Binding-site contacts:
Ligand atom C7 contacts residue ASN379 of chain 1.D at 3.6 Å.
Ligand atom C6 contacts residue ILE382 of chain 1.D at 4.0 Å (hydrophobic).
Ligand atom O5 contacts residue SER381 of chain 1.D at 3.4 Å (h-bond).
Ligand atom C6 contacts residue SER381 of chain 1.D at 4.1 Å.
Ligand atom C3 contacts residue ASN379 of chain 1.D at 3.8 Å.
Ligand atom C5 contacts residue ILE382 of chain 1.D at 4.3 Å (hydrophobic).
Ligand atom C6 contacts residue TYR371 of chain 1.D at 4.2 Å (hydrophobic).
Ligand atom O7 contacts residue ASN379 of chain 1.D at 3.8 Å.
Ligand atom C4 contacts residue ASN379 of chain 1.D at 4.2 Å.
Ligand atom C1 contacts residue SER381 of chain 1.D at 3.7 Å.
Ligand atom O5 contacts residue ILE382 of chain 1.D at 3.4 Å.
Ligand atom O7 contacts residue LYS374 of chain 1.D at 4.0 Å.
Ligand atom O7 contacts residue GLN375 of chain 1.D at 3.4 Å.
Ligand atom C5 contacts residue SER381 of chain 1.D at 3.7 Å.
Ligand atom O6 contacts residue GLU385 of chain 1.D at 4.0 Å.
Ligand atom O5 contacts residue ASN379 of chain 1.D at 2.3 Å (h-bond).
Ligand atom O6 contacts residue ILE382 of chain 1.D at 3.7 Å.
Ligand atom C1 contacts residue ILE382 of chain 1.D at 4.3 Å (hydrophobic).
Ligand atom C1 contacts residue ASN379 of chain 1.D at 1.4 Å.
Ligand atom O6 contacts residue SER381 of chain 1.D at 3.2 Å (h-bond).
Ligand atom N2 contacts residue ASN379 of chain 1.D at 2.9 Å (h-bond).
Ligand atom C1 contacts residue GLN375 of chain 1.D at 4.3 Å.
Ligand atom C2 contacts residue GLN375 of chain 1.D at 4.3 Å.
Ligand atom C2 contacts residue ASN379 of chain 1.D at 2.4 Å.
Ligand atom C5 contacts residue ASN379 of chain 1.D at 3.6 Å.
Ligand atom C7 contacts residue GLN375 of chain 1.D at 4.5 Å.

Sequence of chain 1.D:
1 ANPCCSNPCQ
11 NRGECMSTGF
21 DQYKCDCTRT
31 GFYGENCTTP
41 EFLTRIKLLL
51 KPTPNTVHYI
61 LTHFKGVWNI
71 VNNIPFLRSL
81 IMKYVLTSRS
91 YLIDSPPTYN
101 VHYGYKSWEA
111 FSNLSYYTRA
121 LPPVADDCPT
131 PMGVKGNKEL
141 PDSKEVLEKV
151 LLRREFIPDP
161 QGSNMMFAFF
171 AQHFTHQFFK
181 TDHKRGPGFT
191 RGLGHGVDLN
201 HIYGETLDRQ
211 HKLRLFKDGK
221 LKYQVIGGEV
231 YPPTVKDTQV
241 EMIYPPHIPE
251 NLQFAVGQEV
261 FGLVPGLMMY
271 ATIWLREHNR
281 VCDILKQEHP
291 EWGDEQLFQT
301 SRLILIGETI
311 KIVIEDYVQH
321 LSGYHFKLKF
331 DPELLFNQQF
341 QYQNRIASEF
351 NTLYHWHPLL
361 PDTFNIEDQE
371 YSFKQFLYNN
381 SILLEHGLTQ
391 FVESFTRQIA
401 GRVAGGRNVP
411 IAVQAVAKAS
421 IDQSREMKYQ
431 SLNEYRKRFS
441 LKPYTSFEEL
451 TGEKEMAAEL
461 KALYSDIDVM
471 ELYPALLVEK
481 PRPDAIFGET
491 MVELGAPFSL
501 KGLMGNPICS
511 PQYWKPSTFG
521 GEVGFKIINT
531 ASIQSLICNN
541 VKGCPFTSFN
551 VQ

A small-molecule ligand and the protein it binds are described below.
Small molecule (SMILES): CC(=O)N[C@@H]1[C@@H](O)[C@H](O)[C@@H](CO)O[C@H]1O